This protein binds this small molecule.
Small molecule (SMILES): N#Cc1cc(N2CCC(C(=O)N3NCC[C@H]3c3cc(F)cc(F)c3)CC2)ncn1

Binding-site contacts:
Ligand atom C23 contacts residue LEU166 of chain 1.A at 3.7 Å (hydrophobic).
Ligand atom C11 contacts residue MET76 of chain 1.A at 3.1 Å (hydrophobic).
Ligand atom C11 contacts residue VAL85 of chain 1.A at 3.6 Å (hydrophobic).
Ligand atom F01 contacts residue ILE163 of chain 1.A at 3.0 Å.
Ligand atom N25 contacts residue LYS54 of chain 1.A at 3.4 Å.
Ligand atom N27 contacts residue MET101 of chain 1.A at 3.4 Å.
Ligand atom O15 contacts residue ASP165 of chain 1.A at 2.8 Å (salt-bridge).
Ligand atom C26 contacts residue LEU99 of chain 1.A at 3.5 Å (hydrophobic).
Ligand atom C17 contacts residue ASP165 of chain 1.A at 3.1 Å.
Ligand atom C26 contacts residue MET101 of chain 1.A at 3.4 Å (hydrophobic).
Ligand atom C11 contacts residue LEU87 of chain 1.A at 3.6 Å (hydrophobic).
Ligand atom O15 contacts residue ALA164 of chain 1.A at 3.6 Å.
Ligand atom C09 contacts residue VAL85 of chain 1.A at 3.2 Å (hydrophobic).
Ligand atom C28 contacts residue VAL40 of chain 1.A at 3.6 Å (hydrophobic).
Ligand atom F01 contacts residue ALA164 of chain 1.A at 3.5 Å.
Ligand atom C06 contacts residue LEU79 of chain 1.A at 3.6 Å (hydrophobic).
Ligand atom F01 contacts residue HIS145 of chain 1.A at 3.0 Å.
Ligand atom C03 contacts residue ASP165 of chain 1.A at 3.6 Å.
Ligand atom C20 contacts residue LEU87 of chain 1.A at 3.3 Å (hydrophobic).
Ligand atom C04 contacts residue ASP165 of chain 1.A at 3.7 Å.
Ligand atom C26 contacts residue LYS54 of chain 1.A at 3.7 Å.
Ligand atom C10 contacts residue LEU79 of chain 1.A at 3.6 Å (hydrophobic).
Ligand atom C10 contacts residue VAL85 of chain 1.A at 3.2 Å (hydrophobic).
Ligand atom C16 contacts residue PHE171 of chain 1.A at 3.6 Å (hydrophobic).
Ligand atom C08 contacts residue ILE163 of chain 1.A at 3.6 Å (hydrophobic).
Ligand atom C24 contacts residue LYS54 of chain 1.A at 3.7 Å.
Ligand atom C28 contacts residue LYS54 of chain 1.A at 3.6 Å.
Ligand atom F05 contacts residue VAL143 of chain 1.A at 3.6 Å.
Ligand atom N29 contacts residue VAL40 of chain 1.A at 3.3 Å.
Ligand atom F05 contacts residue MET76 of chain 1.A at 3.6 Å.
Ligand atom N29 contacts residue LYS54 of chain 1.A at 3.2 Å (salt-bridge).
Ligand atom F01 contacts residue LEU138 of chain 1.A at 3.3 Å.
Ligand atom C10 contacts residue MET76 of chain 1.A at 3.5 Å (hydrophobic).
Ligand atom N12 contacts residue LEU87 of chain 1.A at 3.6 Å.
Ligand atom C18 contacts residue ASP165 of chain 1.A at 3.7 Å.
Ligand atom F05 contacts residue SER170 of chain 1.A at 3.2 Å.
Ligand atom C26 contacts residue ILE52 of chain 1.A at 3.7 Å (hydrophobic).
Ligand atom C18 contacts residue LEU168 of chain 1.A at 3.7 Å (hydrophobic).
Ligand atom N27 contacts residue LEU99 of chain 1.A at 3.7 Å.
Ligand atom C28 contacts residue LEU166 of chain 1.A at 3.6 Å (hydrophobic).

Sequence of chain 1.A:
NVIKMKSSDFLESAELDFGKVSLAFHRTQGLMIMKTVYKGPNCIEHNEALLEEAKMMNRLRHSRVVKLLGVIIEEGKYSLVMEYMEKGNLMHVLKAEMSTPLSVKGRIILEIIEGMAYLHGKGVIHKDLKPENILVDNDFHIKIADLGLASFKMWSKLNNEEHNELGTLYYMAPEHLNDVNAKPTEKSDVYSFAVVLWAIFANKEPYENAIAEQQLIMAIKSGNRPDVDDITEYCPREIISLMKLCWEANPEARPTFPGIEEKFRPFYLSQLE